Binding-site contacts:
Ligand atom CZ contacts residue ASN65 of chain 1.A at 3.7 Å.
Ligand atom NAN contacts residue ASN65 of chain 1.A at 3.0 Å (h-bond).
Ligand atom NAU contacts residue ILE81 of chain 1.A at 3.4 Å.
Ligand atom CE1 contacts residue ARG67 of chain 1.A at 3.4 Å.
Ligand atom CAV contacts residue CYS82 of chain 1.A at 3.0 Å (hydrophobic).
Ligand atom CA contacts residue ASN65 of chain 1.A at 3.3 Å.
Ligand atom OBJ contacts residue ARG67 of chain 1.A at 2.9 Å (salt-bridge).
Ligand atom OBK contacts residue ARG67 of chain 1.A at 2.8 Å (salt-bridge).
Ligand atom CAS contacts residue LEU66 of chain 1.A at 3.8 Å (hydrophobic).
Ligand atom PBH contacts residue SER47 of chain 1.A at 3.6 Å.
Ligand atom OAA contacts residue THR64 of chain 1.A at 3.4 Å (h-bond).
Ligand atom CAJ contacts residue PRO63 of chain 1.A at 3.4 Å (hydrophobic).
Ligand atom CAQ contacts residue THR64 of chain 1.A at 3.6 Å.
Ligand atom NAU contacts residue CYS82 of chain 1.A at 3.2 Å (h-bond).
Ligand atom C contacts residue ASN65 of chain 1.A at 3.6 Å.
Ligand atom CAT contacts residue LEU66 of chain 1.A at 3.6 Å (hydrophobic).
Ligand atom CAW contacts residue CYS82 of chain 1.A at 1.8 Å (hydrophobic).
Ligand atom PBH contacts residue ARG67 of chain 1.A at 3.8 Å.
Ligand atom OAY contacts residue HIS120 of chain 1.A at 3.7 Å.
Ligand atom OAA contacts residue ASN65 of chain 1.A at 2.8 Å (h-bond).
Ligand atom CAJ contacts residue ASN65 of chain 1.A at 3.5 Å.
Ligand atom CAQ contacts residue ASN65 of chain 1.A at 3.8 Å.
Ligand atom CE1 contacts residue ASN65 of chain 1.A at 3.5 Å.
Ligand atom CAI contacts residue PRO63 of chain 1.A at 3.6 Å (hydrophobic).
Ligand atom OBJ contacts residue SER47 of chain 1.A at 3.7 Å.
Ligand atom OBJ contacts residue THR54 of chain 1.A at 2.6 Å (h-bond).
Ligand atom FAH contacts residue LYS30 of chain 1.A at 3.6 Å.
Ligand atom FAH contacts residue VAL26 of chain 1.A at 3.7 Å.
Ligand atom OBJ contacts residue SER46 of chain 1.A at 2.8 Å (h-bond).
Ligand atom CAF contacts residue VAL26 of chain 1.A at 3.6 Å (hydrophobic).
Ligand atom OBI contacts residue SER47 of chain 1.A at 3.0 Å (h-bond).
Ligand atom CD1 contacts residue ASN65 of chain 1.A at 3.6 Å.
Ligand atom CAZ contacts residue ILE81 of chain 1.A at 3.3 Å (hydrophobic).
Ligand atom OBK contacts residue SER47 of chain 1.A at 2.7 Å (h-bond).
Ligand atom CAG contacts residue VAL26 of chain 1.A at 3.7 Å (hydrophobic).
Ligand atom NAU contacts residue LEU66 of chain 1.A at 3.6 Å.
Ligand atom OH contacts residue ARG44 of chain 1.A at 2.9 Å (salt-bridge).
Ligand atom CAI contacts residue ASN65 of chain 1.A at 3.6 Å.
Ligand atom CAO contacts residue ILE81 of chain 1.A at 3.5 Å (hydrophobic).
Ligand atom OBI contacts residue ARG44 of chain 1.A at 2.8 Å (salt-bridge).

Sequence of chain 1.A:
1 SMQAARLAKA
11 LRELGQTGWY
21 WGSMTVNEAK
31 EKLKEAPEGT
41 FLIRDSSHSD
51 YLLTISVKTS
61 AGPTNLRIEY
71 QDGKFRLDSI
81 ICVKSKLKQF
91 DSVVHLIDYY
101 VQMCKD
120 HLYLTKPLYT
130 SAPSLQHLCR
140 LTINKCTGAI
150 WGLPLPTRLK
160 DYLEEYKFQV

This small molecule binds to this protein.
Small molecule (SMILES): O=C(CCl)Nc1cccc(CNC(=O)[C@H](Cc2ccc(OP(=O)(O)O)cc2)NC(=O)Cc2ccc(F)cc2)c1